The small molecule below binds the protein below.
Small molecule (SMILES): CC(=O)N[C@H]1[C@@H](O[C@H]2[C@H](O)[C@@H](NC(C)=O)CO[C@@H]2CO)O[C@H](CO)[C@@H](O)[C@@H]1O

Binding-site contacts:
Ligand atom O7 contacts residue THR147 of chain 2.A at 4.5 Å.
Ligand atom C2 contacts residue ASN145 of chain 2.A at 2.1 Å.
Ligand atom C1 contacts residue ASN145 of chain 2.A at 1.4 Å.
Ligand atom O5 contacts residue ASN148 of chain 2.A at 3.2 Å (h-bond).
Ligand atom O3 contacts residue ASN145 of chain 2.A at 4.3 Å.
Ligand atom O6 contacts residue GLY149 of chain 2.A at 3.0 Å (h-bond).
Ligand atom C1 contacts residue ASN148 of chain 2.A at 3.3 Å.
Ligand atom N2 contacts residue ASN145 of chain 2.A at 2.8 Å (h-bond).
Ligand atom C5 contacts residue ASN145 of chain 2.A at 3.6 Å.
Ligand atom C5 contacts residue ASN148 of chain 2.A at 4.0 Å.
Ligand atom O6 contacts residue ASN150 of chain 2.A at 3.8 Å.
Ligand atom C4 contacts residue ASN145 of chain 2.A at 4.0 Å.
Ligand atom C5 contacts residue GLY149 of chain 2.A at 4.1 Å.
Ligand atom C3 contacts residue ASN145 of chain 2.A at 3.5 Å.
Ligand atom C8 contacts residue ASN145 of chain 2.A at 3.8 Å.
Ligand atom O5 contacts residue ASN145 of chain 2.A at 2.3 Å (h-bond).
Ligand atom C7 contacts residue ASN145 of chain 2.A at 3.9 Å.
Ligand atom C1 contacts residue GLY149 of chain 2.A at 3.9 Å.
Ligand atom C6 contacts residue GLY149 of chain 2.A at 3.9 Å.
Ligand atom O6 contacts residue ASN148 of chain 2.A at 3.8 Å.
Ligand atom N2 contacts residue THR147 of chain 2.A at 3.7 Å.
Ligand atom O5 contacts residue GLY149 of chain 2.A at 3.1 Å (h-bond).
Ligand atom C7 contacts residue THR147 of chain 2.A at 4.3 Å.

Sequence of chain 2.A:
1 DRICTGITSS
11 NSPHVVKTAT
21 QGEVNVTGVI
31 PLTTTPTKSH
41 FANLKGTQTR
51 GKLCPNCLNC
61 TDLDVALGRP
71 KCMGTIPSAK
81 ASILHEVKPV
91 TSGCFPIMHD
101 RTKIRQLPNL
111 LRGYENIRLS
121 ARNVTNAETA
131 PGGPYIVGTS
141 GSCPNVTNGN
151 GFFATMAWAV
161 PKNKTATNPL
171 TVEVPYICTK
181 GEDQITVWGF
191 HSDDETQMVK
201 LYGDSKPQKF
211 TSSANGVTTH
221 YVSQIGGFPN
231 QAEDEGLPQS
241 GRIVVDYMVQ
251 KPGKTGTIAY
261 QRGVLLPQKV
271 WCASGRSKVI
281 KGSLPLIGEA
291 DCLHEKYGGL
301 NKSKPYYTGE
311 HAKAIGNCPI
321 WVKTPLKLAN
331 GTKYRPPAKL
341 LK